Binding-site contacts:
Ligand atom C10 contacts residue TYR817 of chain 1.A at 4.2 Å (hydrophobic).
Ligand atom C16 contacts residue GLY677 of chain 1.A at 4.1 Å.
Ligand atom C15 contacts residue LEU768 of chain 1.A at 4.2 Å (hydrophobic).
Ligand atom CE1 contacts residue ILE769 of chain 1.A at 4.3 Å (hydrophobic).
Ligand atom CG contacts residue PHE676 of chain 1.A at 4.0 Å (hydrophobic).
Ligand atom C11 contacts residue TRP810 of chain 1.A at 4.0 Å (hydrophobic).
Ligand atom F1 contacts residue ILE769 of chain 1.A at 3.3 Å.
Ligand atom N contacts residue GLU829 of chain 1.A at 3.4 Å (salt-bridge).
Ligand atom CD2 contacts residue PHE676 of chain 1.A at 4.1 Å (hydrophobic).
Ligand atom C4 contacts residue TYR817 of chain 1.A at 3.7 Å (hydrophobic).
Ligand atom CB contacts residue PHE676 of chain 1.A at 4.0 Å (hydrophobic).
Ligand atom C1 contacts residue PHE676 of chain 1.A at 4.2 Å (hydrophobic).
Ligand atom CE2 contacts residue TRP810 of chain 1.A at 3.9 Å (hydrophobic).
Ligand atom C9 contacts residue ILE814 of chain 1.A at 4.1 Å (hydrophobic).
Ligand atom CZ contacts residue PHE806 of chain 1.A at 4.0 Å (hydrophobic).
Ligand atom CA contacts residue GLU829 of chain 1.A at 4.2 Å.
Ligand atom C9 contacts residue TRP810 of chain 1.A at 3.3 Å (hydrophobic).
Ligand atom C12 contacts residue TRP810 of chain 1.A at 3.7 Å (hydrophobic).
Ligand atom C14 contacts residue PHE676 of chain 1.A at 4.2 Å (hydrophobic).
Ligand atom C3 contacts residue TRP810 of chain 1.A at 3.6 Å (hydrophobic).
Ligand atom C1 contacts residue GLU829 of chain 1.A at 4.0 Å.
Ligand atom CD1 contacts residue PHE676 of chain 1.A at 4.3 Å (hydrophobic).
Ligand atom C14 contacts residue GLN673 of chain 1.A at 3.9 Å.
Ligand atom C15 contacts residue GLN673 of chain 1.A at 3.7 Å.
Ligand atom C1 contacts residue PHE660 of chain 1.A at 4.1 Å (hydrophobic).
Ligand atom C3 contacts residue GLU829 of chain 1.A at 3.2 Å.
Ligand atom C7 contacts residue ILE769 of chain 1.A at 4.3 Å (hydrophobic).
Ligand atom C5 contacts residue TYR817 of chain 1.A at 4.0 Å (hydrophobic).
Ligand atom CD2 contacts residue TRP810 of chain 1.A at 3.9 Å (hydrophobic).
Ligand atom C4 contacts residue GLU829 of chain 1.A at 3.3 Å.
Ligand atom CA contacts residue TRP810 of chain 1.A at 3.9 Å (hydrophobic).
Ligand atom C11 contacts residue TYR817 of chain 1.A at 3.7 Å (hydrophobic).
Ligand atom C10 contacts residue TRP810 of chain 1.A at 3.9 Å (hydrophobic).
Ligand atom C1 contacts residue ILE833 of chain 1.A at 4.0 Å (hydrophobic).
Ligand atom CE1 contacts residue THR772 of chain 1.A at 3.9 Å.
Ligand atom F2 contacts residue TRP810 of chain 1.A at 2.5 Å.
Ligand atom F3 contacts residue ILE814 of chain 1.A at 4.1 Å.
Ligand atom C15 contacts residue GLY677 of chain 1.A at 4.2 Å.
Ligand atom C8 contacts residue TRP810 of chain 1.A at 3.9 Å (hydrophobic).
Ligand atom N contacts residue GLN673 of chain 1.A at 4.1 Å.

Sequence of chain 1.A:
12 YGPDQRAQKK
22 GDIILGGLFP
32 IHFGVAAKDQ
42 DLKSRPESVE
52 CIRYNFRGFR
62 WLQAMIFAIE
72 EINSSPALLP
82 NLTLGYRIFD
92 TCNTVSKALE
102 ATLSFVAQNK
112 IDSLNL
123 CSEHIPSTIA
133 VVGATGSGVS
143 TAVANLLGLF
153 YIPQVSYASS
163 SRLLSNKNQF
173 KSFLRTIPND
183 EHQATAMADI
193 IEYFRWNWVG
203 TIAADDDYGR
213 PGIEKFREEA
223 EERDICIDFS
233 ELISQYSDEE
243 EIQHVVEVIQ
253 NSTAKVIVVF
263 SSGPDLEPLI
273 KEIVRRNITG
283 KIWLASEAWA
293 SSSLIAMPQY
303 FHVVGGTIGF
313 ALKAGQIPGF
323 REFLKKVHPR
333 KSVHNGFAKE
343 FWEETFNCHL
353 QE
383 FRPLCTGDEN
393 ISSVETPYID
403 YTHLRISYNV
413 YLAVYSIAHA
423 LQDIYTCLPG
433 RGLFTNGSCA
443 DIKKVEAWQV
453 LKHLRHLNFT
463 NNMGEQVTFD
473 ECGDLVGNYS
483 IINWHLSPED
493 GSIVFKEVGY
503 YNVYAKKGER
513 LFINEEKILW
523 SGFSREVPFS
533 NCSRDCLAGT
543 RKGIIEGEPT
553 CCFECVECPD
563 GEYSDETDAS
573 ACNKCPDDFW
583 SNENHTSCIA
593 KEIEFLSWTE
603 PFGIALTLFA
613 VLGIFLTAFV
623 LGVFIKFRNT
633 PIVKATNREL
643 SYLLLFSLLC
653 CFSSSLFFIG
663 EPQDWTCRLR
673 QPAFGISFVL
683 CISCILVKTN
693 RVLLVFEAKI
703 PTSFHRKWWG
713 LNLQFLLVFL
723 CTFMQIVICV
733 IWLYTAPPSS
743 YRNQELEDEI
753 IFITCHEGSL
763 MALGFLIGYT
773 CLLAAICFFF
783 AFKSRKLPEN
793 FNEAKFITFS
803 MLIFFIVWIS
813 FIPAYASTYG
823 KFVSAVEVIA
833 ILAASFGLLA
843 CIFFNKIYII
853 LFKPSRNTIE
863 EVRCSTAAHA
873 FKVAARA

A protein and the small-molecule ligand that binds it are described below.
Small molecule (SMILES): C[C@@H](NCCCc1cccc(C(F)(F)F)c1)c1cccc2ccccc12